Sequence of chain 1.E:
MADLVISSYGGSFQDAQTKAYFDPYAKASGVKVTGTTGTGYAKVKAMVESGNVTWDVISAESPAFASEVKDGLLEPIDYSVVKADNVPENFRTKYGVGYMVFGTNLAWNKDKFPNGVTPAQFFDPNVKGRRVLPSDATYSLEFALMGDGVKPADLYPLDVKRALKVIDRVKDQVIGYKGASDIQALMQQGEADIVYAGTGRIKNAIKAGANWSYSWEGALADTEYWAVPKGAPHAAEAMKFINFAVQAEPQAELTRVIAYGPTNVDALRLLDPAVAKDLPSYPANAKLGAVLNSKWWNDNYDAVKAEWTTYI

Binding-site contacts:
Ligand atom OAQ contacts residue ALA201 of chain 1.E at 3.2 Å (h-bond).
Ligand atom C contacts residue PHE34 of chain 1.E at 3.5 Å (hydrophobic).
Ligand atom CAL contacts residue SER156 of chain 1.E at 3.6 Å.
Ligand atom OXT contacts residue TYR30 of chain 1.E at 3.4 Å.
Ligand atom CAG contacts residue TYR30 of chain 1.E at 3.8 Å (hydrophobic).
Ligand atom OAT contacts residue PRO155 of chain 1.E at 3.5 Å.
Ligand atom OAS contacts residue ASP157 of chain 1.E at 3.7 Å.
Ligand atom CAK contacts residue SER156 of chain 1.E at 3.7 Å.
Ligand atom OXT contacts residue ARG222 of chain 1.E at 2.8 Å (salt-bridge).
Ligand atom OAT contacts residue SER156 of chain 1.E at 3.9 Å.
Ligand atom CAH contacts residue GLU82 of chain 1.E at 3.7 Å.
Ligand atom OAM contacts residue GLU245 of chain 1.E at 2.8 Å (salt-bridge).
Ligand atom C contacts residue ARG222 of chain 1.E at 3.4 Å.
Ligand atom CB contacts residue MET121 of chain 1.E at 3.7 Å (hydrophobic).
Ligand atom OAS contacts residue THR159 of chain 1.E at 3.4 Å (h-bond).
Ligand atom OAM contacts residue GLU82 of chain 1.E at 3.0 Å (salt-bridge).
Ligand atom OAR contacts residue GLU82 of chain 1.E at 2.8 Å (salt-bridge).
Ligand atom O contacts residue ARG222 of chain 1.E at 2.7 Å (salt-bridge).
Ligand atom CAL contacts residue GLU82 of chain 1.E at 3.5 Å.
Ligand atom OAM contacts residue PHE123 of chain 1.E at 3.5 Å.
Ligand atom OAR contacts residue TYR30 of chain 1.E at 3.3 Å.
Ligand atom C contacts residue TYR281 of chain 1.E at 3.5 Å (hydrophobic).
Ligand atom CAB contacts residue PHE123 of chain 1.E at 3.7 Å (hydrophobic).
Ligand atom CAC contacts residue PHE123 of chain 1.E at 3.7 Å (hydrophobic).
Ligand atom OAP contacts residue PHE123 of chain 1.E at 3.9 Å.
Ligand atom OAM contacts residue TYR30 of chain 1.E at 3.3 Å.
Ligand atom OXT contacts residue PHE34 of chain 1.E at 3.4 Å.
Ligand atom OXT contacts residue ALA201 of chain 1.E at 3.6 Å.
Ligand atom CAC contacts residue GLU245 of chain 1.E at 3.4 Å.
Ligand atom CAB contacts residue TYR30 of chain 1.E at 3.9 Å (hydrophobic).
Ligand atom CB contacts residue PHE34 of chain 1.E at 3.7 Å (hydrophobic).
Ligand atom CAG contacts residue GLU82 of chain 1.E at 3.9 Å.
Ligand atom CA contacts residue TYR281 of chain 1.E at 3.5 Å (hydrophobic).
Ligand atom CAJ contacts residue GLU82 of chain 1.E at 3.2 Å.
Ligand atom O contacts residue PHE34 of chain 1.E at 3.4 Å.
Ligand atom CB contacts residue TYR281 of chain 1.E at 3.6 Å (hydrophobic).
Ligand atom O contacts residue TYR281 of chain 1.E at 2.7 Å (h-bond).
Ligand atom OAS contacts residue GLU82 of chain 1.E at 2.8 Å (salt-bridge).
Ligand atom CAC contacts residue MET121 of chain 1.E at 3.7 Å (hydrophobic).
Ligand atom CAB contacts residue GLU245 of chain 1.E at 3.5 Å.

This small molecule binds to this protein.
Small molecule (SMILES): O=C(O)[C@@H]1C=CC(=O)N1C[C@@H](O)[C@@H](O)[C@H](O)[C@H](O)CO